A protein and the small-molecule ligand that binds it are described below.
Small molecule (SMILES): O=P(O)(O)OC[C@H](O)CO

Sequence of chain 1.B:
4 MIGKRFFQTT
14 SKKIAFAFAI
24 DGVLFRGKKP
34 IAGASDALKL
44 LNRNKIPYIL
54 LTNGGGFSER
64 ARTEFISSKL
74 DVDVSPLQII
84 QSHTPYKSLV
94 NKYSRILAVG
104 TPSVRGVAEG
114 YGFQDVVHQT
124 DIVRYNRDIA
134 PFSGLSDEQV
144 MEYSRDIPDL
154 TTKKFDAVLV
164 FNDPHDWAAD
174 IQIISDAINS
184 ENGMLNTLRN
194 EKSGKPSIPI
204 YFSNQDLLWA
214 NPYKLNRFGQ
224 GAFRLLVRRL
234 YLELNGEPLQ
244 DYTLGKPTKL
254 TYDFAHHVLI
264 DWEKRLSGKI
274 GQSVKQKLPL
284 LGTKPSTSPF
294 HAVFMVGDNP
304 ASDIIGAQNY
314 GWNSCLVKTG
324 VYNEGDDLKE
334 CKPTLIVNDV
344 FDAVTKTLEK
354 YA

Binding-site contacts:
Ligand atom P contacts residue ILE23 of chain 1.B at 3.8 Å.
Ligand atom O3P contacts residue LYS249 of chain 1.B at 2.6 Å (salt-bridge).
Ligand atom C1 contacts residue GLY57 of chain 1.B at 4.0 Å.
Ligand atom C2 contacts residue ASP24 of chain 1.B at 3.6 Å.
Ligand atom O4P contacts residue ALA22 of chain 1.B at 3.6 Å.
Ligand atom P contacts residue THR55 of chain 1.B at 3.4 Å.
Ligand atom C2 contacts residue ASP209 of chain 1.B at 3.8 Å.
Ligand atom O2P contacts residue ASP24 of chain 1.B at 3.2 Å (salt-bridge).
Ligand atom C3 contacts residue MG1 of chain 1.I at 4.0 Å.
Ligand atom O4P contacts residue ASP301 of chain 1.B at 4.0 Å.
Ligand atom O4P contacts residue ILE23 of chain 1.B at 3.9 Å.
Ligand atom P contacts residue ASP24 of chain 1.B at 3.8 Å.
Ligand atom C2 contacts residue ASN56 of chain 1.B at 3.6 Å.
Ligand atom O1P contacts residue ASP24 of chain 1.B at 2.8 Å (salt-bridge).
Ligand atom O4P contacts residue MG1 of chain 1.I at 2.0 Å.
Ligand atom O2 contacts residue ASN56 of chain 1.B at 3.9 Å.
Ligand atom C3 contacts residue ASP209 of chain 1.B at 3.8 Å.
Ligand atom C2 contacts residue ASN207 of chain 1.B at 4.0 Å.
Ligand atom C3 contacts residue ASP24 of chain 1.B at 3.2 Å.
Ligand atom O4P contacts residue ASP24 of chain 1.B at 3.1 Å (salt-bridge).
Ligand atom O1P contacts residue ASN56 of chain 1.B at 3.6 Å.
Ligand atom C2 contacts residue GLY57 of chain 1.B at 3.7 Å.
Ligand atom O2P contacts residue ILE23 of chain 1.B at 2.8 Å (h-bond).
Ligand atom O3P contacts residue ASN56 of chain 1.B at 2.7 Å (h-bond).
Ligand atom P contacts residue LYS249 of chain 1.B at 3.8 Å.
Ligand atom O2 contacts residue ASP209 of chain 1.B at 2.8 Å (salt-bridge).
Ligand atom O2P contacts residue THR55 of chain 1.B at 2.5 Å (h-bond).
Ligand atom P contacts residue ASN56 of chain 1.B at 3.6 Å.
Ligand atom C1 contacts residue ASP24 of chain 1.B at 3.2 Å.
Ligand atom O1 contacts residue ASN207 of chain 1.B at 3.8 Å.
Ligand atom O1P contacts residue GLY57 of chain 1.B at 3.5 Å (h-bond).
Ligand atom O2 contacts residue ASN207 of chain 1.B at 3.1 Å (h-bond).
Ligand atom O1 contacts residue TRP212 of chain 1.B at 3.9 Å.
Ligand atom O3P contacts residue THR55 of chain 1.B at 3.5 Å.
Ligand atom O2P contacts residue ALA22 of chain 1.B at 3.8 Å.
Ligand atom O2P contacts residue ASN56 of chain 1.B at 3.8 Å.
Ligand atom O1P contacts residue THR55 of chain 1.B at 3.4 Å (h-bond).
Ligand atom P contacts residue MG1 of chain 1.I at 3.5 Å.
Ligand atom O2 contacts residue TRP212 of chain 1.B at 4.0 Å.
Ligand atom C1 contacts residue TRP212 of chain 1.B at 3.8 Å (hydrophobic).